Sequence of chain 1.B:
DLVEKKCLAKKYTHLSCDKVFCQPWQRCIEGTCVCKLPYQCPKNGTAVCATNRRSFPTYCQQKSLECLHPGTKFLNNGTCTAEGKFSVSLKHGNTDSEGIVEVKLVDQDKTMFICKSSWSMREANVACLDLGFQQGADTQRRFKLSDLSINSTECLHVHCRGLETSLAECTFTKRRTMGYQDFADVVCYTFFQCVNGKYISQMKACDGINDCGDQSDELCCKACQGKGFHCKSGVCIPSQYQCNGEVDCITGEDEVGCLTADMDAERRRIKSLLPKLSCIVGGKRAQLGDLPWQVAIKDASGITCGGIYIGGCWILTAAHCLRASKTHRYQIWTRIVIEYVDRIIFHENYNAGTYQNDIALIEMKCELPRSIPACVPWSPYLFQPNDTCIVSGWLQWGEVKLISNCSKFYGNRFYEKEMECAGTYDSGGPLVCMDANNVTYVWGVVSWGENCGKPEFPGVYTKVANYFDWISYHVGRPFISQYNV

Binding-site contacts:
Ligand atom C1 contacts residue LYS479 of chain 1.B at 4.4 Å.
Ligand atom C2 contacts residue LYS479 of chain 1.B at 4.4 Å.
Ligand atom C6 contacts residue SER478 of chain 1.B at 4.2 Å.
Ligand atom O7 contacts residue ASN476 of chain 1.B at 4.5 Å.
Ligand atom C2 contacts residue ASN476 of chain 1.B at 2.5 Å.
Ligand atom O5 contacts residue LYS479 of chain 1.B at 3.8 Å.
Ligand atom C5 contacts residue ASN476 of chain 1.B at 3.7 Å.
Ligand atom C7 contacts residue ASN476 of chain 1.B at 3.9 Å.
Ligand atom O6 contacts residue SER478 of chain 1.B at 3.6 Å.
Ligand atom C1 contacts residue ASN476 of chain 1.B at 1.4 Å.
Ligand atom C4 contacts residue ASN476 of chain 1.B at 4.3 Å.
Ligand atom O5 contacts residue ASN476 of chain 1.B at 2.4 Å (h-bond).
Ligand atom C3 contacts residue ASN476 of chain 1.B at 3.8 Å.
Ligand atom O6 contacts residue LYS479 of chain 1.B at 3.6 Å.
Ligand atom N2 contacts residue ASN476 of chain 1.B at 2.9 Å (h-bond).

A protein and the small-molecule ligand that binds it are described below.
Small molecule (SMILES): CC(=O)N[C@@H]1[C@@H](O)[C@H](O)[C@@H](CO)O[C@H]1O